The small molecule below binds the protein below.
Small molecule (SMILES): CC(=O)N[C@@H]1[C@@H](O)[C@H](O)[C@@H](CO)O[C@H]1O

Sequence of chain 3.A:
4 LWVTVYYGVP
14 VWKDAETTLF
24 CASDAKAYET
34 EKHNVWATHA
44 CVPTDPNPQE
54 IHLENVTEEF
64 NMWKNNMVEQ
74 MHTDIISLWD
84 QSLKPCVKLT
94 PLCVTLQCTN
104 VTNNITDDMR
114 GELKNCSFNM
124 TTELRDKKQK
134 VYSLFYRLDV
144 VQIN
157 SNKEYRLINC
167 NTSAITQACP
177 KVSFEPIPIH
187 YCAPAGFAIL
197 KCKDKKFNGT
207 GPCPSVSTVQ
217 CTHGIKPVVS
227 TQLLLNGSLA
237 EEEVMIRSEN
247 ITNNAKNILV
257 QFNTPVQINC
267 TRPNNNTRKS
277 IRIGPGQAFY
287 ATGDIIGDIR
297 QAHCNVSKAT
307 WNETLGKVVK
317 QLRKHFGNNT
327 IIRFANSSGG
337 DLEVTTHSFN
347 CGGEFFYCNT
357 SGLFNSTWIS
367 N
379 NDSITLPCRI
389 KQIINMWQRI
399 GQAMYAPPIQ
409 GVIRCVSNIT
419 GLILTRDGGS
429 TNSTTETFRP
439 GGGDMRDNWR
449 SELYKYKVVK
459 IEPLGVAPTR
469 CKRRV

Binding-site contacts:
Ligand atom C2 contacts residue THR206 of chain 3.A at 4.2 Å.
Ligand atom C7 contacts residue ASN204 of chain 3.A at 3.1 Å.
Ligand atom C1 contacts residue ASN204 of chain 3.A at 1.4 Å.
Ligand atom C8 contacts residue SER244 of chain 3.A at 3.4 Å.
Ligand atom O5 contacts residue ASN204 of chain 3.A at 2.3 Å (h-bond).
Ligand atom C3 contacts residue ASN204 of chain 3.A at 3.8 Å.
Ligand atom O7 contacts residue HIS321 of chain 3.A at 4.1 Å.
Ligand atom O5 contacts residue THR206 of chain 3.A at 4.1 Å.
Ligand atom C5 contacts residue THR206 of chain 3.A at 4.2 Å.
Ligand atom C5 contacts residue ASN204 of chain 3.A at 3.6 Å.
Ligand atom N2 contacts residue THR206 of chain 3.A at 3.6 Å (h-bond).
Ligand atom C8 contacts residue ASN204 of chain 3.A at 4.3 Å.
Ligand atom C2 contacts residue ASN204 of chain 3.A at 2.4 Å.
Ligand atom O7 contacts residue ASN204 of chain 3.A at 3.0 Å (h-bond).
Ligand atom C4 contacts residue ASN204 of chain 3.A at 4.2 Å.
Ligand atom C8 contacts residue THR206 of chain 3.A at 4.0 Å.
Ligand atom C3 contacts residue THR206 of chain 3.A at 4.3 Å.
Ligand atom C7 contacts residue THR206 of chain 3.A at 4.1 Å.
Ligand atom C1 contacts residue THR206 of chain 3.A at 3.4 Å.
Ligand atom N2 contacts residue ASN204 of chain 3.A at 2.9 Å (h-bond).